A protein and the small-molecule ligand that binds it are described below.
Small molecule (SMILES): CC(=O)N[C@@H]1[C@@H](O)[C@H](O)[C@@H](CO)O[C@H]1O

Binding-site contacts:
Ligand atom C4 contacts residue ASN377 of chain 1.B at 4.2 Å.
Ligand atom C2 contacts residue ASN377 of chain 1.B at 2.4 Å.
Ligand atom O7 contacts residue LYS413 of chain 1.B at 3.2 Å.
Ligand atom C7 contacts residue LYS413 of chain 1.B at 3.9 Å.
Ligand atom C8 contacts residue ASN376 of chain 1.B at 4.4 Å.
Ligand atom O5 contacts residue ASN377 of chain 1.B at 2.3 Å (h-bond).
Ligand atom C7 contacts residue ASN377 of chain 1.B at 3.7 Å.
Ligand atom O7 contacts residue ASN377 of chain 1.B at 4.1 Å.
Ligand atom C1 contacts residue ASN377 of chain 1.B at 1.4 Å.
Ligand atom C8 contacts residue LYS413 of chain 1.B at 3.8 Å.
Ligand atom C8 contacts residue SER414 of chain 1.B at 3.7 Å.
Ligand atom C8 contacts residue SER415 of chain 1.B at 4.1 Å.
Ligand atom C5 contacts residue ASN377 of chain 1.B at 3.6 Å.
Ligand atom C3 contacts residue ASN377 of chain 1.B at 3.8 Å.
Ligand atom N2 contacts residue ASN377 of chain 1.B at 2.9 Å (h-bond).

Sequence of chain 1.B:
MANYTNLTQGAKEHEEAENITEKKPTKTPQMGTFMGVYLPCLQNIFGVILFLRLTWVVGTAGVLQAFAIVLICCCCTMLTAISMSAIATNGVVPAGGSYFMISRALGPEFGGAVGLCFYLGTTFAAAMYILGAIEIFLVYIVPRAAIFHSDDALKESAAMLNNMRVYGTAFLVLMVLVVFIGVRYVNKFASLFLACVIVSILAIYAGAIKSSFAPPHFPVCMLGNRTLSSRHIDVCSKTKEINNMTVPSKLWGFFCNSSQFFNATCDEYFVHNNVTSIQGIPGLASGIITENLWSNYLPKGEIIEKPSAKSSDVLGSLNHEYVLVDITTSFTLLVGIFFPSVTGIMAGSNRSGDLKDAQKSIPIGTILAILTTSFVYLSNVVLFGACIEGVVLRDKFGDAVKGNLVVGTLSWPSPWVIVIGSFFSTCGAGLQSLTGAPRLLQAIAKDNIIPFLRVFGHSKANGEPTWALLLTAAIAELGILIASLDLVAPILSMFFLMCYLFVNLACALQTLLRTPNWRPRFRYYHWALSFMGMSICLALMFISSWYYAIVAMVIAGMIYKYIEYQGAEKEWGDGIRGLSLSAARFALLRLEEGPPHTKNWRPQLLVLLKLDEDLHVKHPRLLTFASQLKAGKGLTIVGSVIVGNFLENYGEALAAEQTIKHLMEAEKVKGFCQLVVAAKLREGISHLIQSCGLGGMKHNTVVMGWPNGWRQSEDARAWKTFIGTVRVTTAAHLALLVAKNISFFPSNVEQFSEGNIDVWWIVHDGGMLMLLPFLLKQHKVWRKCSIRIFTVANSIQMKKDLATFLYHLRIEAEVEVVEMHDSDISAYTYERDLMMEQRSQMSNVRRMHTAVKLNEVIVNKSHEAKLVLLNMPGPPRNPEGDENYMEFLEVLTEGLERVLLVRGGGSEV